The small molecule below binds the protein below.
Small molecule (SMILES): C[C@]12CC[C@@H]3c4ccc(O)cc4CC[C@H]3[C@@H]1CC[C@@H]2O

Sequence of chain 1.A:
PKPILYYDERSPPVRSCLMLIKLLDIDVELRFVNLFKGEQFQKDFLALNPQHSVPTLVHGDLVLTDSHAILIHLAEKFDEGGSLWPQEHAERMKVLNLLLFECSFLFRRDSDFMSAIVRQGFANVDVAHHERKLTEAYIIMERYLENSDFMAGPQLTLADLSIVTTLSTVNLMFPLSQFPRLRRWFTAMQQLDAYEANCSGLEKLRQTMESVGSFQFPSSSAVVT

Binding-site contacts:
Ligand atom C15 contacts residue PHE46 of chain 1.A at 4.0 Å (hydrophobic).
Ligand atom C2 contacts residue MET124 of chain 1.A at 3.8 Å (hydrophobic).
Ligand atom C8 contacts residue PHE46 of chain 1.A at 4.1 Å (hydrophobic).
Ligand atom C2 contacts residue GSH1 of chain 1.C at 4.1 Å.
Ligand atom C4 contacts residue LEU215 of chain 1.A at 3.9 Å (hydrophobic).
Ligand atom O3 contacts residue LEU215 of chain 1.A at 4.0 Å.
Ligand atom C2 contacts residue PHE117 of chain 1.A at 3.9 Å (hydrophobic).
Ligand atom C18 contacts residue ARG129 of chain 1.A at 3.5 Å.
Ligand atom O17 contacts residue ARG129 of chain 1.A at 2.9 Å (salt-bridge).
Ligand atom C6 contacts residue PHE46 of chain 1.A at 3.8 Å (hydrophobic).
Ligand atom C4 contacts residue PRO22 of chain 1.A at 3.7 Å (hydrophobic).
Ligand atom C3 contacts residue MET124 of chain 1.A at 3.9 Å (hydrophobic).
Ligand atom C2 contacts residue ASP120 of chain 1.A at 3.2 Å.
Ligand atom C5 contacts residue GSH1 of chain 1.C at 3.8 Å.
Ligand atom O3 contacts residue MET124 of chain 1.A at 4.0 Å.
Ligand atom C15 contacts residue LEU45 of chain 1.A at 3.8 Å (hydrophobic).
Ligand atom C12 contacts residue SER125 of chain 1.A at 4.2 Å.
Ligand atom C3 contacts residue GSH1 of chain 1.C at 4.2 Å.
Ligand atom C18 contacts residue VAL128 of chain 1.A at 3.8 Å (hydrophobic).
Ligand atom C7 contacts residue GSH1 of chain 1.C at 4.2 Å.
Ligand atom C3 contacts residue PRO22 of chain 1.A at 3.6 Å (hydrophobic).
Ligand atom C12 contacts residue ARG129 of chain 1.A at 4.1 Å.
Ligand atom O3 contacts residue THR179 of chain 1.A at 3.3 Å.
Ligand atom C11 contacts residue SER125 of chain 1.A at 4.2 Å.
Ligand atom C6 contacts residue LEU215 of chain 1.A at 3.8 Å (hydrophobic).
Ligand atom C2 contacts residue SER121 of chain 1.A at 3.7 Å.
Ligand atom C1 contacts residue MET124 of chain 1.A at 3.9 Å (hydrophobic).
Ligand atom C4 contacts residue GSH1 of chain 1.C at 4.1 Å.
Ligand atom C17 contacts residue ARG129 of chain 1.A at 4.0 Å.
Ligand atom C10 contacts residue GSH1 of chain 1.C at 3.7 Å.
Ligand atom C1 contacts residue GSH1 of chain 1.C at 3.9 Å.
Ligand atom C3 contacts residue ASP120 of chain 1.A at 3.3 Å.
Ligand atom C16 contacts residue LEU45 of chain 1.A at 3.6 Å (hydrophobic).
Ligand atom C7 contacts residue PHE46 of chain 1.A at 3.6 Å (hydrophobic).
Ligand atom O3 contacts residue PRO22 of chain 1.A at 3.1 Å.
Ligand atom C7 contacts residue LEU45 of chain 1.A at 3.9 Å (hydrophobic).
Ligand atom O3 contacts residue ASP120 of chain 1.A at 2.6 Å (salt-bridge).
Ligand atom C4 contacts residue ARG20 of chain 1.A at 4.1 Å.
Ligand atom C9 contacts residue GSH1 of chain 1.C at 4.1 Å.
Ligand atom C1 contacts residue SER121 of chain 1.A at 3.5 Å.